Binding-site contacts:
Ligand atom C2 contacts residue PRO204 of chain 1.O at 4.1 Å (hydrophobic).
Ligand atom C1' contacts residue PRO415 of chain 1.O at 3.7 Å (hydrophobic).
Ligand atom C5 contacts residue PRO204 of chain 1.O at 3.8 Å (hydrophobic).
Ligand atom N7 contacts residue PRO204 of chain 1.O at 4.1 Å.
Ligand atom C4' contacts residue DC1 of chain 1.KC at 3.9 Å.
Ligand atom N3 contacts residue PRO415 of chain 1.O at 3.9 Å.
Ligand atom C8 contacts residue SER416 of chain 1.O at 4.1 Å.
Ligand atom C8 contacts residue HIS414 of chain 1.O at 3.0 Å.
Ligand atom N1 contacts residue VAL203 of chain 1.O at 3.5 Å.
Ligand atom OP2 contacts residue DC1 of chain 1.KC at 2.5 Å (h-bond).
Ligand atom P contacts residue DC1 of chain 1.KC at 1.6 Å.
Ligand atom O5' contacts residue DC1 of chain 1.KC at 2.5 Å (h-bond).
Ligand atom C2 contacts residue VAL203 of chain 1.O at 4.1 Å (hydrophobic).
Ligand atom C5' contacts residue DC1 of chain 1.KC at 3.1 Å.
Ligand atom C2 contacts residue GLY423 of chain 1.O at 3.4 Å.
Ligand atom C5 contacts residue SER416 of chain 1.O at 3.8 Å.
Ligand atom C6 contacts residue SER416 of chain 1.O at 4.0 Å.
Ligand atom C2' contacts residue PRO415 of chain 1.O at 3.8 Å (hydrophobic).
Ligand atom C6 contacts residue PRO415 of chain 1.O at 3.7 Å (hydrophobic).
Ligand atom C6 contacts residue GLY423 of chain 1.O at 3.9 Å.
Ligand atom N9 contacts residue PRO415 of chain 1.O at 4.0 Å.
Ligand atom N7 contacts residue ASN393 of chain 1.O at 4.0 Å.
Ligand atom N6 contacts residue GLY421 of chain 1.O at 4.0 Å.
Ligand atom O4' contacts residue DC1 of chain 1.KC at 3.9 Å.
Ligand atom N1 contacts residue PRO415 of chain 1.O at 3.7 Å.
Ligand atom C6 contacts residue PRO204 of chain 1.O at 3.9 Å (hydrophobic).
Ligand atom C2' contacts residue HIS414 of chain 1.O at 3.2 Å.
Ligand atom C2 contacts residue PRO415 of chain 1.O at 3.8 Å (hydrophobic).
Ligand atom C5 contacts residue PRO415 of chain 1.O at 3.7 Å (hydrophobic).
Ligand atom C4 contacts residue PRO204 of chain 1.O at 4.0 Å (hydrophobic).
Ligand atom N6 contacts residue SER416 of chain 1.O at 3.4 Å (h-bond).
Ligand atom N7 contacts residue HIS414 of chain 1.O at 3.6 Å.
Ligand atom N1 contacts residue GLY423 of chain 1.O at 3.0 Å (h-bond).
Ligand atom N6 contacts residue PHE422 of chain 1.O at 4.0 Å.
Ligand atom N7 contacts residue SER416 of chain 1.O at 3.3 Å.
Ligand atom OP1 contacts residue DC1 of chain 1.KC at 2.5 Å (h-bond).
Ligand atom N6 contacts residue GLY423 of chain 1.O at 3.5 Å (h-bond).
Ligand atom C6 contacts residue VAL203 of chain 1.O at 4.1 Å (hydrophobic).
Ligand atom C4 contacts residue PRO415 of chain 1.O at 3.8 Å (hydrophobic).
Ligand atom N9 contacts residue HIS414 of chain 1.O at 4.1 Å.

Sequence of chain 1.O:
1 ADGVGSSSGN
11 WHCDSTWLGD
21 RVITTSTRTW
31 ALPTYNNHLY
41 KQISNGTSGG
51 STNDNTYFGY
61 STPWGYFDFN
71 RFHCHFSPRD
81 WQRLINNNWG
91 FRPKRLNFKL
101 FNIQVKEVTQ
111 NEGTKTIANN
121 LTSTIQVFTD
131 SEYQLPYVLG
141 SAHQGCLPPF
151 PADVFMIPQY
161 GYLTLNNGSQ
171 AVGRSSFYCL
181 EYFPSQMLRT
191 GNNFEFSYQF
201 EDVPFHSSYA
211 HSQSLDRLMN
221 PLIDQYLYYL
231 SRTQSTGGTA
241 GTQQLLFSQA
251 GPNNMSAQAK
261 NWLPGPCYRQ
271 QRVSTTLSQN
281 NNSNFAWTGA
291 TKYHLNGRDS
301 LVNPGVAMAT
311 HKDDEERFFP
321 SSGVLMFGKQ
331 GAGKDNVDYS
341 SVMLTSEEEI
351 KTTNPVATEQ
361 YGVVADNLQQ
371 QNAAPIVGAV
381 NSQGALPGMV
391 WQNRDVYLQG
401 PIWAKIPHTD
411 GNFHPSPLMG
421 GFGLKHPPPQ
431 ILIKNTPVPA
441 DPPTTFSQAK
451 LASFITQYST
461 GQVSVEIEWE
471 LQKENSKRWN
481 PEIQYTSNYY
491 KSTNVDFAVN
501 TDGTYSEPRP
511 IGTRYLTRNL

A protein and the small-molecule ligand that binds it are described below.
Small molecule (SMILES): Nc1ncnc2c1ncn2[C@H]1C[C@H](O)[C@@H](COP(=O)(O)O)O1